Binding-site contacts:
Ligand atom C8 contacts residue ASP234 of chain 1.B at 3.6 Å.
Ligand atom CG contacts residue GLY17 of chain 1.B at 3.0 Å.
Ligand atom CB contacts residue TYR204 of chain 1.B at 3.4 Å (hydrophobic).
Ligand atom O1 contacts residue GLY236 of chain 1.B at 3.4 Å (h-bond).
Ligand atom N contacts residue GLY40 of chain 1.B at 3.0 Å (h-bond).
Ligand atom CG1 contacts residue GLY40 of chain 1.B at 3.6 Å.
Ligand atom C1 contacts residue TYR77 of chain 1.B at 3.6 Å (hydrophobic).
Ligand atom CB contacts residue GLY236 of chain 1.B at 3.5 Å.
Ligand atom N contacts residue PRO76 of chain 1.B at 3.0 Å (h-bond).
Ligand atom O contacts residue TYR77 of chain 1.B at 3.2 Å.
Ligand atom CB contacts residue GLY17 of chain 1.B at 2.7 Å.
Ligand atom OE2 contacts residue PRO76 of chain 1.B at 3.6 Å.
Ligand atom OE1 contacts residue TYR77 of chain 1.B at 3.6 Å.
Ligand atom OE1 contacts residue ARG313 of chain 1.B at 3.3 Å (salt-bridge).
Ligand atom OD1 contacts residue ARG241 of chain 1.B at 3.6 Å.
Ligand atom C6 contacts residue ASP38 of chain 1.B at 3.5 Å.
Ligand atom O contacts residue THR238 of chain 1.B at 2.9 Å (h-bond).
Ligand atom O contacts residue THR78 of chain 1.B at 2.9 Å (h-bond).
Ligand atom CD2 contacts residue ILE116 of chain 1.B at 3.2 Å (hydrophobic).
Ligand atom CE2 contacts residue GLU131 of chain 1.B at 3.3 Å.
Ligand atom CA contacts residue TYR77 of chain 1.B at 3.6 Å (hydrophobic).
Ligand atom N contacts residue GLY236 of chain 1.B at 3.1 Å (h-bond).
Ligand atom N contacts residue THR238 of chain 1.B at 3.0 Å (h-bond).
Ligand atom C8 contacts residue GLY40 of chain 1.B at 3.5 Å.
Ligand atom O contacts residue ARG134 of chain 1.B at 2.8 Å (salt-bridge).
Ligand atom O contacts residue THR237 of chain 1.B at 3.5 Å.
Ligand atom O1 contacts residue ASP234 of chain 1.B at 2.6 Å (salt-bridge).
Ligand atom O contacts residue GLN79 of chain 1.B at 3.0 Å (h-bond).
Ligand atom O contacts residue TYR204 of chain 1.B at 2.5 Å (h-bond).
Ligand atom CG2 contacts residue PRO76 of chain 1.B at 3.5 Å (hydrophobic).
Ligand atom C2 contacts residue LEU36 of chain 1.B at 3.4 Å (hydrophobic).
Ligand atom C contacts residue ARG134 of chain 1.B at 3.5 Å.
Ligand atom O contacts residue THR78 of chain 1.B at 3.4 Å (h-bond).
Ligand atom C9 contacts residue ASP234 of chain 1.B at 3.6 Å.
Ligand atom C1 contacts residue GLN79 of chain 1.B at 3.4 Å.
Ligand atom C6 contacts residue ASP234 of chain 1.B at 3.5 Å.
Ligand atom CB contacts residue GLN79 of chain 1.B at 3.4 Å.
Ligand atom C7 contacts residue ASP234 of chain 1.B at 3.2 Å.
Ligand atom CG contacts residue ILE116 of chain 1.B at 3.5 Å (hydrophobic).
Ligand atom O1 contacts residue ASP38 of chain 1.B at 2.4 Å (salt-bridge).

This small molecule binds to this protein.
Small molecule (SMILES): CC(C)C[C@H](NC(=O)[C@@H](N)CCC(=O)O)C(=O)N[C@@H](CC(=O)O)C(=O)N[C@@H](CC(C)C)[C@@H](O)C[C@@H](C)C(=O)N[C@H](C(=O)N[C@@H](CCC(=O)O)C(=O)N[C@@H](Cc1ccccc1)C(=O)O)C(C)C

Sequence of chain 1.B:
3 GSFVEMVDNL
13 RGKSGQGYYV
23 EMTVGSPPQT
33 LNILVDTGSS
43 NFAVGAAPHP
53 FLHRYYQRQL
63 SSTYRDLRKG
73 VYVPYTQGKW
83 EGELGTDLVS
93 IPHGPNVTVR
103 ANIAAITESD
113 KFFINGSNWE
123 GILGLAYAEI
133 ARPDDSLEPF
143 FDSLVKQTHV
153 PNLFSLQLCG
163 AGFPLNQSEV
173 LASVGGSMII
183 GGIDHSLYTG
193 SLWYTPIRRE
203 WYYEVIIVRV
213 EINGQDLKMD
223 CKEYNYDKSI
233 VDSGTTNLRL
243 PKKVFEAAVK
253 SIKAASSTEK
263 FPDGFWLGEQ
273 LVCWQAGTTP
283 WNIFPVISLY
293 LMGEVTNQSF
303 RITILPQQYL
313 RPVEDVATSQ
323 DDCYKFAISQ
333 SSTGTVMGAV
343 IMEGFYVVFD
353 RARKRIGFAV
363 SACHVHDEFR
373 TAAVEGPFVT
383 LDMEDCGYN